A small-molecule ligand and the protein it binds are described below.
Small molecule (SMILES): CC(=O)N[C@H]1[C@H](O[C@H]2[C@H](O)[C@@H](NC(C)=O)CO[C@@H]2CO)O[C@H](CO)[C@@H](O)[C@@H]1O

Sequence of chain 1.C:
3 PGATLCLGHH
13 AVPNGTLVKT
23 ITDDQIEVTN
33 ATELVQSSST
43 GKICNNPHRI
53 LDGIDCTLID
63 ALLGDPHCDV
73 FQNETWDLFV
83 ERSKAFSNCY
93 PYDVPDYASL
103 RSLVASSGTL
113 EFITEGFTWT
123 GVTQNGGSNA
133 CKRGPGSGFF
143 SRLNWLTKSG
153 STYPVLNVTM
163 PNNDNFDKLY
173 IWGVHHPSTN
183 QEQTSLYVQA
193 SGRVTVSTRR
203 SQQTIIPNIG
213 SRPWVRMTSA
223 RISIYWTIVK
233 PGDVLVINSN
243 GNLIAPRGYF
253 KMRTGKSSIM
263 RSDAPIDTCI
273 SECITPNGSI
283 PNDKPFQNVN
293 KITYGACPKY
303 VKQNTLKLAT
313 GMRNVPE

Sequence of chain 1.D:
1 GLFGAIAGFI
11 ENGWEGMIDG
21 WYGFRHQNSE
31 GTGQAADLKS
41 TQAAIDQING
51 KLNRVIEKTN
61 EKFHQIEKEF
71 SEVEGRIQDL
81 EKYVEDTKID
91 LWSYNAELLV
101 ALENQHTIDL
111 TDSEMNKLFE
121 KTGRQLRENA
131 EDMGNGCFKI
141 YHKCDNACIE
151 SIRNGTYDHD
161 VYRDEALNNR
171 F

Binding-site contacts:
Ligand atom C5 contacts residue ASN279 of chain 1.C at 3.6 Å.
Ligand atom C8 contacts residue VAL291 of chain 1.C at 4.3 Å (hydrophobic).
Ligand atom C4 contacts residue ASN279 of chain 1.C at 4.2 Å.
Ligand atom O7 contacts residue ASN279 of chain 1.C at 2.9 Å (h-bond).
Ligand atom C6 contacts residue ASN292 of chain 1.C at 4.1 Å.
Ligand atom N2 contacts residue VAL291 of chain 1.C at 3.6 Å.
Ligand atom C1 contacts residue ASN279 of chain 1.C at 1.4 Å.
Ligand atom N2 contacts residue ASN279 of chain 1.C at 3.0 Å (h-bond).
Ligand atom C8 contacts residue GLU69 of chain 1.D at 3.4 Å.
Ligand atom O5 contacts residue ASN279 of chain 1.C at 2.4 Å (h-bond).
Ligand atom C8 contacts residue SER39 of chain 1.C at 3.5 Å.
Ligand atom C1 contacts residue ASN292 of chain 1.C at 4.0 Å.
Ligand atom O5 contacts residue ASN292 of chain 1.C at 3.8 Å.
Ligand atom C8 contacts residue ASN279 of chain 1.C at 4.5 Å.
Ligand atom C7 contacts residue ASN279 of chain 1.C at 3.2 Å.
Ligand atom C3 contacts residue VAL291 of chain 1.C at 4.0 Å (hydrophobic).
Ligand atom C7 contacts residue VAL291 of chain 1.C at 4.4 Å (hydrophobic).
Ligand atom C6 contacts residue GLU69 of chain 1.D at 4.4 Å.
Ligand atom C1 contacts residue VAL291 of chain 1.C at 3.6 Å (hydrophobic).
Ligand atom C2 contacts residue ASN279 of chain 1.C at 2.4 Å.
Ligand atom C5 contacts residue ASN292 of chain 1.C at 3.9 Å.
Ligand atom C2 contacts residue VAL291 of chain 1.C at 3.9 Å (hydrophobic).
Ligand atom C3 contacts residue ASN279 of chain 1.C at 3.8 Å.